Binding-site contacts:
Ligand atom N2 contacts residue TRP357 of chain 1.A at 3.1 Å (h-bond).
Ligand atom C3 contacts residue TRP357 of chain 1.A at 3.6 Å (hydrophobic).
Ligand atom C2 contacts residue ASN65 of chain 1.A at 2.3 Å.
Ligand atom C7 contacts residue ASN65 of chain 1.A at 3.2 Å.
Ligand atom O3 contacts residue TRP357 of chain 1.A at 4.1 Å.
Ligand atom C8 contacts residue TRP357 of chain 1.A at 3.4 Å (hydrophobic).
Ligand atom C2 contacts residue TRP357 of chain 1.A at 3.9 Å (hydrophobic).
Ligand atom O5 contacts residue TRP357 of chain 1.A at 4.1 Å.
Ligand atom C8 contacts residue ASN65 of chain 1.A at 4.4 Å.
Ligand atom O4 contacts residue TRP357 of chain 1.A at 4.2 Å.
Ligand atom N2 contacts residue ASN65 of chain 1.A at 2.9 Å (h-bond).
Ligand atom C1 contacts residue ASN65 of chain 1.A at 1.4 Å.
Ligand atom O5 contacts residue ASN65 of chain 1.A at 2.4 Å (h-bond).
Ligand atom C5 contacts residue TRP357 of chain 1.A at 3.7 Å (hydrophobic).
Ligand atom C4 contacts residue TRP357 of chain 1.A at 4.2 Å (hydrophobic).
Ligand atom O7 contacts residue ASN65 of chain 1.A at 3.1 Å (h-bond).
Ligand atom C4 contacts residue ASN65 of chain 1.A at 4.1 Å.
Ligand atom C1 contacts residue TRP357 of chain 1.A at 3.6 Å (hydrophobic).
Ligand atom C3 contacts residue ASN65 of chain 1.A at 3.7 Å.
Ligand atom C7 contacts residue TRP357 of chain 1.A at 3.8 Å (hydrophobic).
Ligand atom C6 contacts residue TRP357 of chain 1.A at 4.4 Å (hydrophobic).
Ligand atom C5 contacts residue ASN65 of chain 1.A at 3.6 Å.

Sequence of chain 1.A:
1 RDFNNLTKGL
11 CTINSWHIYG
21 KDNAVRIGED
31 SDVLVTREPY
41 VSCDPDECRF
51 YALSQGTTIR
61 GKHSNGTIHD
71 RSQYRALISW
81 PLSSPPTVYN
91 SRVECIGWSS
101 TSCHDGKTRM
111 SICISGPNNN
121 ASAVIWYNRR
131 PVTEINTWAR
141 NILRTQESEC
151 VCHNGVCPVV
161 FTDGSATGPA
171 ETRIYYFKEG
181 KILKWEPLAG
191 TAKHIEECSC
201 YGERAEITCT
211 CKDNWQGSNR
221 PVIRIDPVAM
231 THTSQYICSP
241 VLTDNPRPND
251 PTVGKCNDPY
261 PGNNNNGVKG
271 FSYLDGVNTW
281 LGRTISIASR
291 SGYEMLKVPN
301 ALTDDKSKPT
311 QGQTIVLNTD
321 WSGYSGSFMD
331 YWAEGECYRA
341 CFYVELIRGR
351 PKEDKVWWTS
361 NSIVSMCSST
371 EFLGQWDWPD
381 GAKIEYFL

A protein and the small-molecule ligand that binds it are described below.
Small molecule (SMILES): CC(=O)N[C@@H]1[C@@H](O)[C@H](O)[C@@H](CO)O[C@H]1O